Sequence of chain 16.A:
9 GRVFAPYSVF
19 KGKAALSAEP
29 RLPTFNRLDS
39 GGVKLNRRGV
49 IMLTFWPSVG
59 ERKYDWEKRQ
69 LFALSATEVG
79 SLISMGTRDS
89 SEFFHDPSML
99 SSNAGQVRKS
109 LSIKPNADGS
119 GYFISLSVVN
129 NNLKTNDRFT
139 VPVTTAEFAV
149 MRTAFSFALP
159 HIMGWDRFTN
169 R

Binding-site contacts:
Ligand atom C1' contacts residue LEU98 of chain 24.A at 3.5 Å (hydrophobic).
Ligand atom O4' contacts residue TRP64 of chain 4.A at 2.9 Å (h-bond).
Ligand atom C2 contacts residue TRP64 of chain 4.A at 3.5 Å (hydrophobic).
Ligand atom OP1 contacts residue LYS61 of chain 4.A at 3.0 Å.
Ligand atom C4 contacts residue PHE92 of chain 24.A at 3.3 Å (hydrophobic).
Ligand atom OP2 contacts residue LYS107 of chain 24.A at 2.6 Å (salt-bridge).
Ligand atom N1 contacts residue PHE12 of chain 4.A at 3.3 Å.
Ligand atom C6 contacts residue TRP64 of chain 4.A at 3.2 Å (hydrophobic).
Ligand atom N3 contacts residue PHE92 of chain 24.A at 3.0 Å (h-bond).
Ligand atom O4 contacts residue PRO14 of chain 4.A at 3.5 Å.
Ligand atom N3 contacts residue LYS21 of chain 16.A at 2.8 Å.
Ligand atom C4 contacts residue PHE12 of chain 4.A at 3.2 Å (hydrophobic).
Ligand atom C5' contacts residue TYR62 of chain 4.A at 3.2 Å (hydrophobic).
Ligand atom O4 contacts residue SER16 of chain 4.A at 3.0 Å (h-bond).
Ligand atom O2 contacts residue LEU98 of chain 24.A at 3.4 Å.
Ligand atom O4' contacts residue MET50 of chain 24.A at 3.4 Å.
Ligand atom N3 contacts residue PHE18 of chain 4.A at 3.4 Å.
Ligand atom OP1 contacts residue LYS107 of chain 24.A at 2.8 Å (salt-bridge).
Ligand atom N3 contacts residue PHE12 of chain 4.A at 2.9 Å.
Ligand atom O4 contacts residue PHE12 of chain 4.A at 3.2 Å.
Ligand atom O4 contacts residue PHE92 of chain 24.A at 3.5 Å (h-bond).
Ligand atom C4 contacts residue PHE18 of chain 4.A at 3.3 Å (hydrophobic).
Ligand atom O2 contacts residue TRP64 of chain 4.A at 3.1 Å.
Ligand atom OP1 contacts residue HIS93 of chain 24.A at 2.7 Å (h-bond).
Ligand atom OP1 contacts residue TYR62 of chain 4.A at 2.8 Å (h-bond).
Ligand atom C5 contacts residue PHE18 of chain 4.A at 3.4 Å (hydrophobic).
Ligand atom O4 contacts residue LYS21 of chain 16.A at 2.9 Å (salt-bridge).
Ligand atom C4 contacts residue LYS21 of chain 16.A at 3.4 Å.
Ligand atom O3' contacts residue ALA71 of chain 24.A at 3.4 Å.
Ligand atom C5 contacts residue HIS93 of chain 24.A at 3.5 Å.
Ligand atom O2 contacts residue MET97 of chain 24.A at 3.4 Å.
Ligand atom O2 contacts residue ARG60 of chain 4.A at 3.0 Å.
Ligand atom O4' contacts residue HIS93 of chain 24.A at 3.4 Å.
Ligand atom C1' contacts residue ASP94 of chain 24.A at 3.5 Å.
Ligand atom C2 contacts residue PHE12 of chain 4.A at 2.9 Å (hydrophobic).
Ligand atom O2 contacts residue PHE12 of chain 4.A at 3.2 Å.
Ligand atom O2 contacts residue ASP94 of chain 24.A at 3.0 Å (salt-bridge).
Ligand atom C7 contacts residue TRP64 of chain 4.A at 3.5 Å (hydrophobic).
Ligand atom OP1 contacts residue ALA71 of chain 24.A at 2.9 Å (h-bond).
Ligand atom C7 contacts residue HIS93 of chain 24.A at 3.5 Å.

This protein binds this small molecule.
Small molecule (SMILES): Cc1cn([C@H]2C[C@H](O[P](=O)(O)OC[C@H]3O[C@@H](n4cc(C)c(=O)[nH]c4=O)C[C@@H]3O[P](=O)(O)OC[C@H]3O[C@@H](n4cc(C)c(=O)[nH]c4=O)C[C@@H]3O[P](=O)(O)OC[C@H]3O[C@@H](n4cc(C)c(=O)[nH]c4=O)C[C@@H]3O[P](=O)(O)OC[C@H]3O[C@@H](n4cc(C)c(=O)[nH]c4=O)C[C@@H]3O[P](=O)(O)OC[C@H]3O[C@@H](n4cc(C)c(=O)[nH]c4=O)C[C@@H]3O[P](=O)(O)OC[C@H]3O[C@@H](n4cc(C)c(=O)[nH]c4=O)C[C@@H]3O[P](=O)(O)OC[C@H]3O[C@@H](n4cc(C)c(=O)[nH]c4=O)C[C@@H]3O[P](=O)(O)OC[C@H]3O[C@@H](n4cc(C)c(=O)[nH]c4=O)C[C@@H]3O)[C@@H](COP(=O)=O)O2)c(=O)[nH]c1=O

Sequence of chain 24.A:
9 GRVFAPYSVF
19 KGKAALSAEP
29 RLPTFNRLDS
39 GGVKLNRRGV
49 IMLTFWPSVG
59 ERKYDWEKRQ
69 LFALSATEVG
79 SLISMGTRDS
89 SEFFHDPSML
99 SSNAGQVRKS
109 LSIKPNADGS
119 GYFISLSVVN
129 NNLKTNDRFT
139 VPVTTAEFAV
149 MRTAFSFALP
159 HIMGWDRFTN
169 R

Sequence of chain 4.A:
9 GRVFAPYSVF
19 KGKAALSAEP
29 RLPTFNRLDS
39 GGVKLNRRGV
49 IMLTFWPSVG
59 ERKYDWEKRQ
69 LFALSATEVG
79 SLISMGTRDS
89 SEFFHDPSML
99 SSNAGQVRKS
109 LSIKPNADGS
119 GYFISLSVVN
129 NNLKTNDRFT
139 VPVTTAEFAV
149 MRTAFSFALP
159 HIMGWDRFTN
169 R